Binding-site contacts:
Ligand atom C6 contacts residue LEU185 of chain 1.B at 3.9 Å (hydrophobic).
Ligand atom C29 contacts residue THR39 of chain 1.B at 4.0 Å.
Ligand atom C23 contacts residue LEU185 of chain 1.B at 3.6 Å (hydrophobic).
Ligand atom C27 contacts residue LEU185 of chain 1.B at 3.7 Å (hydrophobic).
Ligand atom C23 contacts residue VAL261 of chain 1.B at 3.9 Å (hydrophobic).
Ligand atom C17 contacts residue ASN35 of chain 1.B at 3.5 Å.
Ligand atom C22 contacts residue GLU265 of chain 1.B at 3.8 Å.
Ligand atom O19 contacts residue ASN35 of chain 1.B at 2.8 Å (h-bond).
Ligand atom C26 contacts residue THR39 of chain 1.B at 3.8 Å.
Ligand atom N21 contacts residue GLU265 of chain 1.B at 3.9 Å.
Ligand atom C7 contacts residue TYR294 of chain 1.B at 4.0 Å (hydrophobic).
Ligand atom C27 contacts residue GLU265 of chain 1.B at 3.1 Å.
Ligand atom C11 contacts residue LEU185 of chain 1.B at 4.0 Å (hydrophobic).
Ligand atom C26 contacts residue GLU265 of chain 1.B at 3.9 Å.
Ligand atom C26 contacts residue LEU185 of chain 1.B at 3.9 Å (hydrophobic).
Ligand atom C5 contacts residue TYR294 of chain 1.B at 3.7 Å (hydrophobic).
Ligand atom C44 contacts residue LEU178 of chain 1.B at 3.7 Å (hydrophobic).
Ligand atom C13 contacts residue ASN258 of chain 1.B at 3.7 Å.
Ligand atom C20 contacts residue ASN35 of chain 1.B at 3.6 Å.
Ligand atom C11 contacts residue VAL261 of chain 1.B at 3.9 Å (hydrophobic).
Ligand atom O39 contacts residue TYR375 of chain 1.B at 3.0 Å.
Ligand atom C24 contacts residue LEU185 of chain 1.B at 3.8 Å (hydrophobic).
Ligand atom C10 contacts residue ALA290 of chain 1.B at 4.0 Å (hydrophobic).
Ligand atom O18 contacts residue PHE386 of chain 1.B at 3.4 Å.
Ligand atom C29 contacts residue PHE287 of chain 1.B at 3.4 Å (hydrophobic).
Ligand atom C22 contacts residue LEU185 of chain 1.B at 3.6 Å (hydrophobic).
Ligand atom C40 contacts residue TYR375 of chain 1.B at 3.6 Å (hydrophobic).
Ligand atom C25 contacts residue LEU185 of chain 1.B at 3.9 Å (hydrophobic).
Ligand atom C1 contacts residue LEU181 of chain 1.B at 3.4 Å (hydrophobic).
Ligand atom C40 contacts residue ALA378 of chain 1.B at 3.3 Å (hydrophobic).
Ligand atom O28 contacts residue THR39 of chain 1.B at 3.1 Å.
Ligand atom C16 contacts residue ASN35 of chain 1.B at 3.7 Å.
Ligand atom C9 contacts residue ILE348 of chain 1.B at 3.9 Å (hydrophobic).
Ligand atom C14 contacts residue ASN258 of chain 1.B at 3.7 Å.
Ligand atom C4 contacts residue LEU181 of chain 1.B at 3.9 Å (hydrophobic).
Ligand atom C13 contacts residue VAL261 of chain 1.B at 3.7 Å (hydrophobic).
Ligand atom C12 contacts residue VAL261 of chain 1.B at 3.6 Å (hydrophobic).
Ligand atom C1 contacts residue ASN35 of chain 1.B at 3.9 Å.
Ligand atom C42 contacts residue LEU178 of chain 1.B at 3.5 Å (hydrophobic).
Ligand atom O43 contacts residue MET356 of chain 1.B at 3.9 Å.

Sequence of chain 1.B:
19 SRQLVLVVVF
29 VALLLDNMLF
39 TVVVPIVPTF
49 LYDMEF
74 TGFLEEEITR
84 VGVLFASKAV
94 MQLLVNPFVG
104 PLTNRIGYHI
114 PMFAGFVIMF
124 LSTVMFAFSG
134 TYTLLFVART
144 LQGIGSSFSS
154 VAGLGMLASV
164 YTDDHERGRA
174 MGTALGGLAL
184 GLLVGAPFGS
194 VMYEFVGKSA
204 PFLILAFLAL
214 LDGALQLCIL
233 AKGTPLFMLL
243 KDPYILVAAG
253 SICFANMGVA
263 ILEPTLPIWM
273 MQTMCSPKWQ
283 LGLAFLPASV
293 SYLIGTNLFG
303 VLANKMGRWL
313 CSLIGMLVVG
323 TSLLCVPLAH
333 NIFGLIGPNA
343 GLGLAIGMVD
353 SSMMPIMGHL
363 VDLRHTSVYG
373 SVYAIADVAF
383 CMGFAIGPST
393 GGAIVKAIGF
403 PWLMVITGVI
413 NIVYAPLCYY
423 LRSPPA

This protein binds this small molecule.
Small molecule (SMILES): COC(=O)[C@H]1[C@H]2C[C@@H]3c4[nH]c5cc(OC)ccc5c4CCN3C[C@H]2C[C@@H](OC(=O)c2cc(OC)c(OC)c(OC)c2)[C@@H]1OC